This protein binds this small molecule.
Small molecule (SMILES): N=c1ccn([C@H]2C[C@H](O[P](=O)(O)OC[C@H]3O[C@@H](n4cnc5c(N)ncnc54)C[C@@H]3O[P](=O)(O)OC[C@H]3O[C@@H](n4cnc5c(N)ncnc54)C[C@@H]3O[P](=O)(O)OC[C@H]3O[C@@H](n4cnc5c(N)ncnc54)C[C@@H]3O)[C@@H](COP(=O)=O)O2)c(=O)[nH]1

Sequence of chain 5.A:
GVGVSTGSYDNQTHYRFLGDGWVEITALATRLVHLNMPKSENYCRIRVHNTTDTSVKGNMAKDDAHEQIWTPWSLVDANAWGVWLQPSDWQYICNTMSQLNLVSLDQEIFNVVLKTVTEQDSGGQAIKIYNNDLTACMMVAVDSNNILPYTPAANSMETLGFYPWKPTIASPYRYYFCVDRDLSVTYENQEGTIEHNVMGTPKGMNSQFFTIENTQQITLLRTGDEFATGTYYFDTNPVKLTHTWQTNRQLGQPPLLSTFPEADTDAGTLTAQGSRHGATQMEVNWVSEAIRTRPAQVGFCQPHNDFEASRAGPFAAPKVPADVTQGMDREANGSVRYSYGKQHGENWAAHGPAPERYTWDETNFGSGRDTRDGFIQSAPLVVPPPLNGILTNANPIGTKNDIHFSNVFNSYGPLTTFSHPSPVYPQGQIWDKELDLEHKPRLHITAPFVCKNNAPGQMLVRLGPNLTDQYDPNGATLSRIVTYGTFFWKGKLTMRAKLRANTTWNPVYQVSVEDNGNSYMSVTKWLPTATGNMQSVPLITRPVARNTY

Binding-site contacts:
Ligand atom OP2 contacts residue ASN139 of chain 5.A at 3.3 Å (h-bond).
Ligand atom C3' contacts residue PRO276 of chain 5.A at 3.2 Å (hydrophobic).
Ligand atom C4 contacts residue TRP60 of chain 5.A at 3.5 Å (hydrophobic).
Ligand atom O3' contacts residue PRO276 of chain 5.A at 3.4 Å.
Ligand atom OP1 contacts residue GLN137 of chain 5.A at 4.4 Å.
Ligand atom N1 contacts residue TRP60 of chain 5.A at 3.5 Å.
Ligand atom O3' contacts residue TRP60 of chain 5.A at 4.4 Å.
Ligand atom N9 contacts residue TRP60 of chain 5.A at 3.8 Å.
Ligand atom N6 contacts residue TRP60 of chain 5.A at 3.0 Å.
Ligand atom OP2 contacts residue PRO276 of chain 5.A at 3.9 Å.
Ligand atom C4' contacts residue GLN137 of chain 5.A at 4.1 Å.
Ligand atom O5' contacts residue GLN137 of chain 5.A at 4.3 Å.
Ligand atom C2' contacts residue TRP60 of chain 5.A at 4.1 Å (hydrophobic).
Ligand atom C5 contacts residue TRP60 of chain 5.A at 3.8 Å (hydrophobic).
Ligand atom OP1 contacts residue ASN139 of chain 5.A at 3.1 Å (h-bond).
Ligand atom OP2 contacts residue TRP60 of chain 5.A at 4.4 Å.
Ligand atom O4' contacts residue TRP60 of chain 5.A at 4.2 Å.
Ligand atom P contacts residue PRO276 of chain 5.A at 3.8 Å.
Ligand atom C1' contacts residue GLN137 of chain 5.A at 4.0 Å.
Ligand atom OP1 contacts residue ASN275 of chain 5.A at 4.5 Å.
Ligand atom C2 contacts residue TRP60 of chain 5.A at 3.4 Å (hydrophobic).
Ligand atom P contacts residue ASN139 of chain 5.A at 3.7 Å.
Ligand atom C3' contacts residue GLN137 of chain 5.A at 2.6 Å.
Ligand atom N7 contacts residue TRP60 of chain 5.A at 3.9 Å.
Ligand atom OP1 contacts residue PRO276 of chain 5.A at 3.1 Å.
Ligand atom OP2 contacts residue GLN137 of chain 5.A at 3.8 Å.
Ligand atom C1' contacts residue TRP60 of chain 5.A at 3.5 Å (hydrophobic).
Ligand atom C6 contacts residue TRP60 of chain 5.A at 3.4 Å (hydrophobic).
Ligand atom N3 contacts residue TRP60 of chain 5.A at 3.0 Å.
Ligand atom C4' contacts residue PRO276 of chain 5.A at 3.7 Å (hydrophobic).
Ligand atom OP2 contacts residue ARG534 of chain 5.A at 3.6 Å.
Ligand atom C5' contacts residue PRO276 of chain 5.A at 3.7 Å (hydrophobic).
Ligand atom O5' contacts residue PRO276 of chain 5.A at 2.8 Å.
Ligand atom N6 contacts residue ASP58 of chain 5.A at 4.3 Å.
Ligand atom N6 contacts residue GLY57 of chain 5.A at 3.7 Å.
Ligand atom C2' contacts residue GLN137 of chain 5.A at 2.9 Å.
Ligand atom O5' contacts residue TRP60 of chain 5.A at 3.8 Å.
Ligand atom O3' contacts residue GLN137 of chain 5.A at 2.0 Å (h-bond).
Ligand atom C8 contacts residue TRP60 of chain 5.A at 4.4 Å (hydrophobic).
Ligand atom P contacts residue GLN137 of chain 5.A at 3.5 Å.